Sequence of chain 2.A:
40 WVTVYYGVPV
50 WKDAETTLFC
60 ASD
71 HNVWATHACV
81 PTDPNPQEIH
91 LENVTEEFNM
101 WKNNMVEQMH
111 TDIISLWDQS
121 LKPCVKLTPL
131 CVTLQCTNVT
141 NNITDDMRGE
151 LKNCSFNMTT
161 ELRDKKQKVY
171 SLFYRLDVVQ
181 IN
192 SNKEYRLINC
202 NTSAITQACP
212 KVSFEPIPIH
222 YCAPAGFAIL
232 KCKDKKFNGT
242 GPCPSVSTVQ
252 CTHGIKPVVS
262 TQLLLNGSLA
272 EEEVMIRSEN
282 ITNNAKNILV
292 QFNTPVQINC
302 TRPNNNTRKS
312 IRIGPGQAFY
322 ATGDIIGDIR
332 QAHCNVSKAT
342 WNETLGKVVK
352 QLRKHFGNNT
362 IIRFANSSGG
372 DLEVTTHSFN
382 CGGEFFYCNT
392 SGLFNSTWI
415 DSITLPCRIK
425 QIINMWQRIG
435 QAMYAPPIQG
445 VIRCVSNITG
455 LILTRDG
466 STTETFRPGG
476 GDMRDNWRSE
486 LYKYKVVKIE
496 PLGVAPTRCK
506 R

Binding-site contacts:
Ligand atom C8 contacts residue LEU172 of chain 2.A at 4.1 Å (hydrophobic).
Ligand atom C2 contacts residue TYR170 of chain 2.A at 4.4 Å (hydrophobic).
Ligand atom C3 contacts residue ASN153 of chain 2.A at 3.6 Å.
Ligand atom C4 contacts residue TYR170 of chain 2.A at 4.5 Å (hydrophobic).
Ligand atom C8 contacts residue ASP325 of chain 2.A at 3.8 Å.
Ligand atom O7 contacts residue VAL139 of chain 2.A at 4.4 Å.
Ligand atom O3 contacts residue ASP325 of chain 2.A at 3.0 Å (salt-bridge).
Ligand atom C2 contacts residue ASN153 of chain 2.A at 2.4 Å.
Ligand atom N2 contacts residue TYR170 of chain 2.A at 4.4 Å.
Ligand atom C3 contacts residue ASP325 of chain 2.A at 3.8 Å.
Ligand atom C4 contacts residue ASN153 of chain 2.A at 4.2 Å.
Ligand atom C7 contacts residue ASN153 of chain 2.A at 3.3 Å.
Ligand atom O3 contacts residue TYR170 of chain 2.A at 4.3 Å.
Ligand atom C8 contacts residue VAL139 of chain 2.A at 3.9 Å (hydrophobic).
Ligand atom C5 contacts residue ASN153 of chain 2.A at 3.6 Å.
Ligand atom C7 contacts residue ASP325 of chain 2.A at 4.0 Å.
Ligand atom C7 contacts residue TYR170 of chain 2.A at 4.0 Å (hydrophobic).
Ligand atom C8 contacts residue TYR170 of chain 2.A at 3.8 Å (hydrophobic).
Ligand atom O4 contacts residue TYR170 of chain 2.A at 4.2 Å.
Ligand atom O5 contacts residue ASN153 of chain 2.A at 2.4 Å (h-bond).
Ligand atom C5 contacts residue TYR170 of chain 2.A at 4.2 Å (hydrophobic).
Ligand atom O5 contacts residue TYR170 of chain 2.A at 4.4 Å.
Ligand atom N2 contacts residue ASN153 of chain 2.A at 2.8 Å (h-bond).
Ligand atom C3 contacts residue TYR170 of chain 2.A at 3.8 Å (hydrophobic).
Ligand atom O7 contacts residue ASN141 of chain 2.A at 3.5 Å (h-bond).
Ligand atom O7 contacts residue ASN153 of chain 2.A at 3.3 Å (h-bond).
Ligand atom C1 contacts residue TYR170 of chain 2.A at 3.8 Å (hydrophobic).
Ligand atom C8 contacts residue ASN153 of chain 2.A at 4.4 Å.
Ligand atom N2 contacts residue ASP325 of chain 2.A at 3.2 Å (salt-bridge).
Ligand atom C1 contacts residue ASN153 of chain 2.A at 1.4 Å.
Ligand atom O7 contacts residue TYR170 of chain 2.A at 3.9 Å.
Ligand atom C7 contacts residue ASN141 of chain 2.A at 4.2 Å.
Ligand atom O6 contacts residue TYR170 of chain 2.A at 4.4 Å.
Ligand atom C2 contacts residue ASP325 of chain 2.A at 4.0 Å.

The small molecule below binds the protein below.
Small molecule (SMILES): CC(=O)N[C@H]1[C@H](O[C@H]2[C@H](O)[C@@H](NC(C)=O)CO[C@@H]2CO)O[C@H](CO)[C@@H](O)[C@@H]1O